A small-molecule ligand and the protein it binds are described below.
Small molecule (SMILES): CC(C)=CCC/C(C)=C(/F)CO[P](=O)(O)OP(=O)(O)O

Sequence of chain 1.B:
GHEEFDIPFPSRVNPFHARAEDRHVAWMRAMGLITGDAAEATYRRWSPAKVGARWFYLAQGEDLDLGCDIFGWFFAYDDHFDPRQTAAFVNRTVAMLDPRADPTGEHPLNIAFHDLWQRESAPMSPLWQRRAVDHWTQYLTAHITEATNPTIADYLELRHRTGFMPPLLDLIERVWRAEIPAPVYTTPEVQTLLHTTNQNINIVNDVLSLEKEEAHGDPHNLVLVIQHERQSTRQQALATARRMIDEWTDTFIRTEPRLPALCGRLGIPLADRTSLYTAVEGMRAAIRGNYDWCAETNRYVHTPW

Binding-site contacts:
Ligand atom O2B contacts residue ASN220 of chain 1.B at 3.2 Å (h-bond).
Ligand atom O2B contacts residue MG1 of chain 1.J at 2.0 Å.
Ligand atom O1A contacts residue ASP81 of chain 1.B at 3.5 Å (salt-bridge).
Ligand atom O2A contacts residue MG1 of chain 1.J at 2.1 Å.
Ligand atom O1 contacts residue ARG174 of chain 1.B at 3.8 Å.
Ligand atom C1 contacts residue PHE77 of chain 1.B at 3.7 Å (hydrophobic).
Ligand atom PB contacts residue MG1 of chain 1.J at 3.2 Å.
Ligand atom C2 contacts residue ARG174 of chain 1.B at 3.6 Å.
Ligand atom O1B contacts residue ARG314 of chain 1.B at 2.6 Å (salt-bridge).
Ligand atom C6 contacts residue ASN305 of chain 1.B at 3.5 Å.
Ligand atom O2A contacts residue ASN220 of chain 1.B at 3.0 Å (h-bond).
Ligand atom F2 contacts residue ARG174 of chain 1.B at 3.2 Å.
Ligand atom PA contacts residue MG1 of chain 1.J at 3.3 Å.
Ligand atom PB contacts residue TYR315 of chain 1.B at 3.6 Å.
Ligand atom C5 contacts residue ASN220 of chain 1.B at 3.8 Å.
Ligand atom C4 contacts residue MET180 of chain 1.B at 3.6 Å (hydrophobic).
Ligand atom O1 contacts residue PHE77 of chain 1.B at 3.7 Å.
Ligand atom O3B contacts residue LYS227 of chain 1.B at 3.0 Å (salt-bridge).
Ligand atom O3B contacts residue MG1 of chain 1.K at 2.1 Å.
Ligand atom O3B contacts residue ARG314 of chain 1.B at 3.1 Å (salt-bridge).
Ligand atom F2 contacts residue PHE179 of chain 1.B at 3.3 Å.
Ligand atom O2B contacts residue SER224 of chain 1.B at 3.1 Å (h-bond).
Ligand atom C6 contacts residue ILE216 of chain 1.B at 3.5 Å (hydrophobic).
Ligand atom O2A contacts residue GLU228 of chain 1.B at 3.0 Å (salt-bridge).
Ligand atom O2B contacts residue TYR315 of chain 1.B at 3.5 Å (h-bond).
Ligand atom O1B contacts residue TYR315 of chain 1.B at 2.7 Å (h-bond).
Ligand atom O2B contacts residue GLU228 of chain 1.B at 3.0 Å (salt-bridge).
Ligand atom O3B contacts residue GLU228 of chain 1.B at 3.7 Å.
Ligand atom PB contacts residue MG1 of chain 1.K at 3.3 Å.
Ligand atom O3A contacts residue MG1 of chain 1.J at 3.4 Å.
Ligand atom O3A contacts residue MG1 of chain 1.K at 3.3 Å.
Ligand atom C4 contacts residue ASN217 of chain 1.B at 3.5 Å.
Ligand atom C10 contacts residue PHE74 of chain 1.B at 3.8 Å (hydrophobic).
Ligand atom C9 contacts residue ASN305 of chain 1.B at 3.5 Å.
Ligand atom C10 contacts residue PHE78 of chain 1.B at 3.6 Å (hydrophobic).
Ligand atom O2A contacts residue MG1 of chain 1.K at 3.7 Å.
Ligand atom O1A contacts residue MG1 of chain 1.K at 2.1 Å.
Ligand atom C9 contacts residue TYR315 of chain 1.B at 3.8 Å (hydrophobic).
Ligand atom PA contacts residue MG1 of chain 1.K at 3.1 Å.
Ligand atom PB contacts residue ARG314 of chain 1.B at 3.7 Å.